Sequence of chain 1.C:
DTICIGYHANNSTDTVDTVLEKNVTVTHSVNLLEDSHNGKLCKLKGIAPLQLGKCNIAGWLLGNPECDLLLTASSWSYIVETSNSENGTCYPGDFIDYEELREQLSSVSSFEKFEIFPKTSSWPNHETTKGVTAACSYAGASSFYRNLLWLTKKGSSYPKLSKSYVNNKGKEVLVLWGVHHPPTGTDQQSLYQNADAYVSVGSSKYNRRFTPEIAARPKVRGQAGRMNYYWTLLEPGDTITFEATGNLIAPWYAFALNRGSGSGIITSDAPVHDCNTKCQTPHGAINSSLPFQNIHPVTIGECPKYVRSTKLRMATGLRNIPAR

This protein binds this small molecule.
Small molecule (SMILES): CC(=O)N[C@H]1[C@H]([C@H](O)[C@H](O)CO)O[C@@](OC[C@H]2O[C@@H](O[C@H]3[C@H](O)[C@@H](NC(C)=O)CO[C@@H]3CO)[C@H](O)[C@@H](O)[C@H]2O)(C(=O)O)C[C@@H]1O

Binding-site contacts:
Ligand atom O10 contacts residue LEU191 of chain 1.C at 3.8 Å.
Ligand atom C9 contacts residue HIS180 of chain 1.C at 3.9 Å.
Ligand atom C9 contacts residue ASP187 of chain 1.C at 3.9 Å.
Ligand atom O9 contacts residue PRO183 of chain 1.C at 3.7 Å.
Ligand atom O9 contacts residue HIS180 of chain 1.C at 3.8 Å.
Ligand atom N5 contacts residue VAL132 of chain 1.C at 3.0 Å (h-bond).
Ligand atom C11 contacts residue LEU191 of chain 1.C at 3.5 Å (hydrophobic).
Ligand atom C5 contacts residue VAL132 of chain 1.C at 3.8 Å (hydrophobic).
Ligand atom C8 contacts residue LEU191 of chain 1.C at 3.3 Å (hydrophobic).
Ligand atom C10 contacts residue LYS130 of chain 1.C at 3.5 Å.
Ligand atom C1 contacts residue ASP187 of chain 1.C at 4.0 Å.
Ligand atom O1A contacts residue VAL132 of chain 1.C at 3.9 Å.
Ligand atom C1 contacts residue GLN223 of chain 1.C at 4.0 Å.
Ligand atom C10 contacts residue LEU191 of chain 1.C at 3.9 Å (hydrophobic).
Ligand atom C8 contacts residue TYR91 of chain 1.C at 4.0 Å (hydrophobic).
Ligand atom O8 contacts residue TRP150 of chain 1.C at 3.1 Å.
Ligand atom C2 contacts residue ASP187 of chain 1.C at 3.6 Å.
Ligand atom O9 contacts residue TYR91 of chain 1.C at 3.5 Å (h-bond).
Ligand atom C4 contacts residue VAL132 of chain 1.C at 3.5 Å (hydrophobic).
Ligand atom O1A contacts residue ALA134 of chain 1.C at 3.6 Å.
Ligand atom C8 contacts residue SER190 of chain 1.C at 3.5 Å.
Ligand atom O4 contacts residue GLY222 of chain 1.C at 2.8 Å (h-bond).
Ligand atom C1 contacts residue THR133 of chain 1.C at 3.6 Å.
Ligand atom N2 contacts residue ASP187 of chain 1.C at 3.1 Å (salt-bridge).
Ligand atom O3 contacts residue ASP187 of chain 1.C at 4.0 Å.
Ligand atom O4 contacts residue VAL132 of chain 1.C at 3.8 Å.
Ligand atom O1A contacts residue THR133 of chain 1.C at 2.7 Å (h-bond).
Ligand atom O8 contacts residue TYR91 of chain 1.C at 2.9 Å (h-bond).
Ligand atom O1B contacts residue THR133 of chain 1.C at 3.7 Å.
Ligand atom O3 contacts residue LYS219 of chain 1.C at 2.9 Å (salt-bridge).
Ligand atom O10 contacts residue LYS130 of chain 1.C at 2.9 Å (salt-bridge).
Ligand atom C9 contacts residue LEU191 of chain 1.C at 3.9 Å (hydrophobic).
Ligand atom C1 contacts residue ALA134 of chain 1.C at 3.7 Å (hydrophobic).
Ligand atom C4 contacts residue GLY222 of chain 1.C at 3.8 Å.
Ligand atom O1A contacts residue GLN223 of chain 1.C at 3.6 Å (h-bond).
Ligand atom O1B contacts residue ALA134 of chain 1.C at 3.0 Å (h-bond).
Ligand atom O8 contacts residue GLN223 of chain 1.C at 3.9 Å.
Ligand atom C8 contacts residue ASP187 of chain 1.C at 4.0 Å.
Ligand atom C3 contacts residue ASP187 of chain 1.C at 3.2 Å.
Ligand atom C10 contacts residue VAL132 of chain 1.C at 3.9 Å (hydrophobic).